Binding-site contacts:
Ligand atom C4 contacts residue TRP27 of chain 1.G at 4.4 Å (hydrophobic).
Ligand atom C5 contacts residue ARG42 of chain 1.G at 3.8 Å.
Ligand atom C1 contacts residue TRP27 of chain 1.G at 1.5 Å (hydrophobic).
Ligand atom O5 contacts residue TRP27 of chain 1.G at 2.5 Å.
Ligand atom C3 contacts residue TRP27 of chain 1.G at 3.9 Å (hydrophobic).
Ligand atom O2 contacts residue TRP27 of chain 1.G at 3.0 Å.
Ligand atom C6 contacts residue ARG42 of chain 1.G at 3.7 Å.
Ligand atom O5 contacts residue ARG42 of chain 1.G at 3.2 Å (salt-bridge).
Ligand atom O2 contacts residue PRO26 of chain 1.G at 3.7 Å.
Ligand atom C1 contacts residue ARG42 of chain 1.G at 3.9 Å.
Ligand atom C5 contacts residue TRP27 of chain 1.G at 3.8 Å (hydrophobic).
Ligand atom C2 contacts residue TRP27 of chain 1.G at 2.5 Å (hydrophobic).

The small molecule below binds the protein below.
Small molecule (SMILES): OC[C@H]1O[C@@H](O)[C@@H](O)[C@@H](O)[C@@H]1O

Sequence of chain 1.G:
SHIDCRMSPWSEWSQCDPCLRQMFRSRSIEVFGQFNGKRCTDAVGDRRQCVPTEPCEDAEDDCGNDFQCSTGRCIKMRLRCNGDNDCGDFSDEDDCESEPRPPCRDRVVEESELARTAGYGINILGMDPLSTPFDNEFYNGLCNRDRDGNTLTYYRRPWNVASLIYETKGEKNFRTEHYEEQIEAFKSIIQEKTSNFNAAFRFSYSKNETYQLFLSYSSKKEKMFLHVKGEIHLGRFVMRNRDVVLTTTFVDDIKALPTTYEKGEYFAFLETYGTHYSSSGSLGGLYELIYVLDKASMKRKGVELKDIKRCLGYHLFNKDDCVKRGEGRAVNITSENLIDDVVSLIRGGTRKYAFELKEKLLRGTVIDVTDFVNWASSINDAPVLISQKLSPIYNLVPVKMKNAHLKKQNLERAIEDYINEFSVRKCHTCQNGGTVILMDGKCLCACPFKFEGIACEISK